Sequence of chain 1.A:
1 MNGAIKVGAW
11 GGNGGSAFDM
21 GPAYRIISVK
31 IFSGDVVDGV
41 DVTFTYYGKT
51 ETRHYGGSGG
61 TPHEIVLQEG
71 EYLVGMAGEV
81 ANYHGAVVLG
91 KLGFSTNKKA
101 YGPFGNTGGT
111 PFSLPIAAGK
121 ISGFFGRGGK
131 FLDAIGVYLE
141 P

Binding-site contacts:
Ligand atom O6 contacts residue ASP38 of chain 1.A at 3.0 Å (salt-bridge).
Ligand atom O6 contacts residue ASP35 of chain 1.A at 2.9 Å (salt-bridge).
Ligand atom O6 contacts residue VAL36 of chain 1.A at 3.2 Å (h-bond).
Ligand atom C6 contacts residue VAL36 of chain 1.A at 4.0 Å (hydrophobic).
Ligand atom C6 contacts residue ASP35 of chain 1.A at 3.7 Å.
Ligand atom O6 contacts residue GLY34 of chain 1.A at 3.1 Å.
Ligand atom C6 contacts residue TYR83 of chain 1.A at 3.8 Å (hydrophobic).
Ligand atom C5 contacts residue ASP35 of chain 1.A at 4.1 Å.
Ligand atom C5 contacts residue GLY59 of chain 1.A at 4.0 Å.
Ligand atom C5 contacts residue ASP38 of chain 1.A at 4.1 Å.
Ligand atom C1 contacts residue ASP35 of chain 1.A at 3.7 Å.
Ligand atom O5 contacts residue TYR83 of chain 1.A at 3.8 Å.
Ligand atom C5 contacts residue PHE131 of chain 1.A at 4.4 Å (hydrophobic).
Ligand atom C5 contacts residue TYR83 of chain 1.A at 4.2 Å (hydrophobic).
Ligand atom O3 contacts residue GLY60 of chain 1.A at 3.4 Å (h-bond).
Ligand atom O6 contacts residue SER33 of chain 1.A at 4.2 Å.
Ligand atom O5 contacts residue GLY34 of chain 1.A at 4.0 Å.
Ligand atom C4 contacts residue GLY59 of chain 1.A at 4.3 Å.
Ligand atom O4 contacts residue GLY59 of chain 1.A at 3.6 Å.
Ligand atom O5 contacts residue GLY59 of chain 1.A at 3.6 Å.
Ligand atom O5 contacts residue GLY60 of chain 1.A at 3.3 Å (h-bond).
Ligand atom O2 contacts residue GLY34 of chain 1.A at 3.3 Å.
Ligand atom O5 contacts residue ASP35 of chain 1.A at 3.3 Å (salt-bridge).
Ligand atom C7 contacts residue TYR83 of chain 1.A at 3.7 Å (hydrophobic).
Ligand atom C5 contacts residue GLY34 of chain 1.A at 4.3 Å.
Ligand atom C7 contacts residue ASP35 of chain 1.A at 3.2 Å.
Ligand atom C6 contacts residue GLY34 of chain 1.A at 4.3 Å.
Ligand atom C4 contacts residue ASP38 of chain 1.A at 3.6 Å.
Ligand atom O4 contacts residue ASP38 of chain 1.A at 2.8 Å (salt-bridge).
Ligand atom O1 contacts residue ASP35 of chain 1.A at 4.0 Å.
Ligand atom O2 contacts residue ASP35 of chain 1.A at 4.2 Å.
Ligand atom C1 contacts residue GLY60 of chain 1.A at 3.7 Å.
Ligand atom C6 contacts residue PHE131 of chain 1.A at 3.5 Å (hydrophobic).
Ligand atom C4 contacts residue GLY60 of chain 1.A at 3.7 Å.
Ligand atom C2 contacts residue GLY60 of chain 1.A at 3.8 Å.
Ligand atom C6 contacts residue ASP38 of chain 1.A at 3.4 Å.
Ligand atom C4 contacts residue GLY34 of chain 1.A at 4.0 Å.
Ligand atom C5 contacts residue GLY60 of chain 1.A at 4.3 Å.
Ligand atom O4 contacts residue GLY60 of chain 1.A at 2.8 Å (h-bond).
Ligand atom C3 contacts residue GLY60 of chain 1.A at 4.1 Å.

This protein binds this small molecule.
Small molecule (SMILES): CO[C@H]1O[C@H](CO)[C@@H](O)[C@H](O[C@@H]2OC[C@@H](O)[C@H](O)[C@H]2O)[C@@H]1O